Sequence of chain 20.B:
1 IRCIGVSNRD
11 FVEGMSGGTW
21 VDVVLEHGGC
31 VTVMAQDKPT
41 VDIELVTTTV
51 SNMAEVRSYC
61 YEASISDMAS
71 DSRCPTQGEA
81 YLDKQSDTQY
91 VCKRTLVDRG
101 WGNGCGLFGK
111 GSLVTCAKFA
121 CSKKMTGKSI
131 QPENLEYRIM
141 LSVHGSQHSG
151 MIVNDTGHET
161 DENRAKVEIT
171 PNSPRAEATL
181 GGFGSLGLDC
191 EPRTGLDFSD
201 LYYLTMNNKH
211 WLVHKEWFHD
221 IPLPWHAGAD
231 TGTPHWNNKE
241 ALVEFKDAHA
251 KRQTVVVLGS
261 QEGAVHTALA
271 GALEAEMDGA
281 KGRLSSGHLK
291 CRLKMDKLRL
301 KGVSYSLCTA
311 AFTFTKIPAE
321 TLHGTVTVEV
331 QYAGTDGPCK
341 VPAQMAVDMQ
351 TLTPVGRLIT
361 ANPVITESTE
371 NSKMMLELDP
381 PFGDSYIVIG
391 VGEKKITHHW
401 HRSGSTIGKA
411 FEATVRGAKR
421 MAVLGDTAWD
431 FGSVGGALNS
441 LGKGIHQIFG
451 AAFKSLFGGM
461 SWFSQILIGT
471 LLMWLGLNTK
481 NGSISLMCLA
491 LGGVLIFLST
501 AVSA

A protein and the small-molecule ligand that binds it are described below.
Small molecule (SMILES): CC(=O)N[C@@H]1[C@@H](O)[C@H](O)[C@@H](CO)O[C@H]1O

Binding-site contacts:
Ligand atom C3 contacts residue MET151 of chain 20.B at 4.1 Å (hydrophobic).
Ligand atom O3 contacts residue MET151 of chain 20.B at 4.2 Å.
Ligand atom O5 contacts residue ASN154 of chain 20.B at 2.4 Å (h-bond).
Ligand atom C3 contacts residue ASN154 of chain 20.B at 3.9 Å.
Ligand atom C7 contacts residue ASN154 of chain 20.B at 3.4 Å.
Ligand atom C5 contacts residue ASN154 of chain 20.B at 3.7 Å.
Ligand atom C2 contacts residue MET151 of chain 20.B at 4.0 Å (hydrophobic).
Ligand atom C1 contacts residue ASN154 of chain 20.B at 1.4 Å.
Ligand atom O5 contacts residue MET151 of chain 20.B at 3.7 Å.
Ligand atom C2 contacts residue ASN154 of chain 20.B at 2.5 Å.
Ligand atom C8 contacts residue ASN154 of chain 20.B at 3.0 Å.
Ligand atom C1 contacts residue MET151 of chain 20.B at 4.2 Å (hydrophobic).
Ligand atom O7 contacts residue ASN154 of chain 20.B at 4.3 Å.
Ligand atom C4 contacts residue ASN154 of chain 20.B at 4.2 Å.
Ligand atom C4 contacts residue MET151 of chain 20.B at 3.5 Å (hydrophobic).
Ligand atom O4 contacts residue MET151 of chain 20.B at 4.4 Å.
Ligand atom N2 contacts residue ASN154 of chain 20.B at 2.9 Å.
Ligand atom C5 contacts residue MET151 of chain 20.B at 4.1 Å (hydrophobic).